This protein binds this small molecule.
Small molecule (SMILES): CC(=O)N[C@H]1[C@H](O[C@H]2[C@H](O)[C@@H](NC(C)=O)CO[C@@H]2CO[C@@H]2O[C@@H](C)[C@@H](O)[C@@H](O)[C@@H]2O)O[C@H](CO)[C@@H](O)[C@@H]1O

Sequence of chain 1.A:
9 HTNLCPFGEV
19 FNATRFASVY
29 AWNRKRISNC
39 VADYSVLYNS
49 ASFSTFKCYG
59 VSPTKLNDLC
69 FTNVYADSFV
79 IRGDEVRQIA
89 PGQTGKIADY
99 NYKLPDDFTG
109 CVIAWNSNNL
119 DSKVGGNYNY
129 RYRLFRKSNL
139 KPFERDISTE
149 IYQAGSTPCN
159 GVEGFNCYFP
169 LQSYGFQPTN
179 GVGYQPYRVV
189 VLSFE

Sequence of chain 1.B:
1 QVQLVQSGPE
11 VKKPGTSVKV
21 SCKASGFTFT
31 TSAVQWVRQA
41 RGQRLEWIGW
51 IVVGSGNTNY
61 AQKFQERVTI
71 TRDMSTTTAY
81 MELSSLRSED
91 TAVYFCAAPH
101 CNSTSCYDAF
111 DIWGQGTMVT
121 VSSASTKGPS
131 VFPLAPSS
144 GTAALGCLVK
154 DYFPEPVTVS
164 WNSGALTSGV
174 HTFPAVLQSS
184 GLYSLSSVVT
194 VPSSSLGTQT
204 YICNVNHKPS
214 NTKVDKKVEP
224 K

Binding-site contacts:
Ligand atom C6 contacts residue HIS100 of chain 1.B at 3.9 Å.
Ligand atom O5 contacts residue ASN102 of chain 1.B at 2.4 Å (h-bond).
Ligand atom O5 contacts residue CYS106 of chain 1.B at 4.4 Å.
Ligand atom C1 contacts residue ASN102 of chain 1.B at 1.4 Å.
Ligand atom C5 contacts residue SER105 of chain 1.B at 3.5 Å.
Ligand atom C8 contacts residue ASN102 of chain 1.B at 4.3 Å.
Ligand atom C1 contacts residue THR104 of chain 1.B at 4.2 Å.
Ligand atom C3 contacts residue ASN102 of chain 1.B at 3.8 Å.
Ligand atom O7 contacts residue SER105 of chain 1.B at 4.3 Å.
Ligand atom C6 contacts residue CYS106 of chain 1.B at 3.5 Å (hydrophobic).
Ligand atom O7 contacts residue ASN102 of chain 1.B at 2.9 Å (h-bond).
Ligand atom C5 contacts residue ASN102 of chain 1.B at 3.7 Å.
Ligand atom C6 contacts residue SER105 of chain 1.B at 4.3 Å.
Ligand atom O5 contacts residue SER105 of chain 1.B at 3.6 Å.
Ligand atom C1 contacts residue SER105 of chain 1.B at 4.0 Å.
Ligand atom C4 contacts residue ASN102 of chain 1.B at 4.2 Å.
Ligand atom C8 contacts residue SER105 of chain 1.B at 3.9 Å.
Ligand atom N2 contacts residue ASN102 of chain 1.B at 2.8 Å (h-bond).
Ligand atom O4 contacts residue TYR107 of chain 1.B at 3.5 Å.
Ligand atom O4 contacts residue HIS100 of chain 1.B at 3.4 Å (h-bond).
Ligand atom C7 contacts residue ASN102 of chain 1.B at 3.0 Å.
Ligand atom C8 contacts residue GLY153 of chain 1.A at 4.4 Å.
Ligand atom C6 contacts residue TYR107 of chain 1.B at 3.5 Å (hydrophobic).
Ligand atom C7 contacts residue SER105 of chain 1.B at 4.3 Å.
Ligand atom C2 contacts residue ASN102 of chain 1.B at 2.4 Å.
Ligand atom N2 contacts residue THR104 of chain 1.B at 4.5 Å.
Ligand atom C4 contacts residue HIS100 of chain 1.B at 3.7 Å.
Ligand atom C5 contacts residue HIS100 of chain 1.B at 4.4 Å.
Ligand atom C6 contacts residue SER105 of chain 1.B at 3.8 Å.